Binding-site contacts:
Ligand atom N contacts residue PRO182 of chain 1.E at 3.7 Å.
Ligand atom N contacts residue ZN1 of chain 1.AA at 2.4 Å.
Ligand atom CB contacts residue GLU1 of chain 1.E at 4.3 Å.
Ligand atom SD contacts residue CYS185 of chain 1.E at 4.4 Å.
Ligand atom CN contacts residue ASN181 of chain 1.E at 4.4 Å.
Ligand atom CA contacts residue PRO182 of chain 1.E at 4.4 Å (hydrophobic).
Ligand atom CA contacts residue ZN1 of chain 1.AA at 3.3 Å.
Ligand atom CG contacts residue ZN1 of chain 1.AA at 2.7 Å.
Ligand atom N contacts residue ZN1 of chain 1.AA at 4.0 Å.
Ligand atom CB contacts residue PRO182 of chain 1.E at 3.9 Å (hydrophobic).
Ligand atom CE contacts residue ZN1 of chain 1.AA at 3.1 Å.
Ligand atom CE contacts residue ALA176 of chain 1.E at 3.6 Å (hydrophobic).
Ligand atom SD contacts residue ASP172 of chain 1.E at 3.6 Å.
Ligand atom OG contacts residue ALA176 of chain 1.E at 3.7 Å.
Ligand atom O1 contacts residue ARG179 of chain 1.E at 3.1 Å (salt-bridge).
Ligand atom SD contacts residue ZN1 of chain 1.AA at 3.8 Å.
Ligand atom C contacts residue GLU1 of chain 1.E at 4.1 Å.
Ligand atom C contacts residue CYS2 of chain 1.E at 4.2 Å (hydrophobic).
Ligand atom CN contacts residue PRO182 of chain 1.E at 3.6 Å (hydrophobic).
Ligand atom CG contacts residue PRO182 of chain 1.E at 4.0 Å (hydrophobic).
Ligand atom C contacts residue CYS2 of chain 1.E at 4.1 Å (hydrophobic).
Ligand atom O contacts residue GLU1 of chain 1.E at 3.0 Å (salt-bridge).
Ligand atom CE contacts residue ASP172 of chain 1.E at 3.0 Å.
Ligand atom CB contacts residue ZN1 of chain 1.AA at 3.4 Å.
Ligand atom CN contacts residue ARG179 of chain 1.E at 4.3 Å.
Ligand atom OG contacts residue ASP172 of chain 1.E at 4.2 Å.
Ligand atom O contacts residue CYS2 of chain 1.E at 3.4 Å (h-bond).
Ligand atom CE contacts residue CYS185 of chain 1.E at 3.5 Å (hydrophobic).
Ligand atom O1 contacts residue ASN181 of chain 1.E at 3.6 Å (h-bond).
Ligand atom O1 contacts residue PRO182 of chain 1.E at 3.7 Å.
Ligand atom O contacts residue CYS2 of chain 1.E at 3.9 Å.
Ligand atom O1 contacts residue LYS180 of chain 1.E at 3.7 Å.
Ligand atom O1 contacts residue CYS185 of chain 1.E at 4.2 Å.
Ligand atom C contacts residue ZN1 of chain 1.AA at 4.1 Å.
Ligand atom OG contacts residue CYS2 of chain 1.E at 4.2 Å.
Ligand atom CN contacts residue LYS180 of chain 1.E at 4.3 Å.
Ligand atom CN contacts residue ZN1 of chain 1.AA at 2.9 Å.
Ligand atom O1 contacts residue ZN1 of chain 1.AA at 2.6 Å.
Ligand atom CG contacts residue CYS185 of chain 1.E at 4.1 Å (hydrophobic).

Sequence of chain 1.E:
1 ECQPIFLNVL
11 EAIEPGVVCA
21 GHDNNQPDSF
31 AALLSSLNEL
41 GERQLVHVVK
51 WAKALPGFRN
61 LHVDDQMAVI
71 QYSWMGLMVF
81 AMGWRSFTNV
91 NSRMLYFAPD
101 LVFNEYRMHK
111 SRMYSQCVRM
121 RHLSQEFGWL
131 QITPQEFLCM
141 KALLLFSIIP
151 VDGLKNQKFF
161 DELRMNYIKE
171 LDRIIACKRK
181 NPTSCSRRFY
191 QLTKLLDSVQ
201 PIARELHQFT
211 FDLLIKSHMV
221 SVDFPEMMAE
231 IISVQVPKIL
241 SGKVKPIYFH

This small molecule binds to this protein.
Small molecule (SMILES): CSCC[C@H](NC=O)C(=O)N[C@@H](CO)C(=O)N[C@H](C=O)CC(=O)O